Sequence of chain 1.X:
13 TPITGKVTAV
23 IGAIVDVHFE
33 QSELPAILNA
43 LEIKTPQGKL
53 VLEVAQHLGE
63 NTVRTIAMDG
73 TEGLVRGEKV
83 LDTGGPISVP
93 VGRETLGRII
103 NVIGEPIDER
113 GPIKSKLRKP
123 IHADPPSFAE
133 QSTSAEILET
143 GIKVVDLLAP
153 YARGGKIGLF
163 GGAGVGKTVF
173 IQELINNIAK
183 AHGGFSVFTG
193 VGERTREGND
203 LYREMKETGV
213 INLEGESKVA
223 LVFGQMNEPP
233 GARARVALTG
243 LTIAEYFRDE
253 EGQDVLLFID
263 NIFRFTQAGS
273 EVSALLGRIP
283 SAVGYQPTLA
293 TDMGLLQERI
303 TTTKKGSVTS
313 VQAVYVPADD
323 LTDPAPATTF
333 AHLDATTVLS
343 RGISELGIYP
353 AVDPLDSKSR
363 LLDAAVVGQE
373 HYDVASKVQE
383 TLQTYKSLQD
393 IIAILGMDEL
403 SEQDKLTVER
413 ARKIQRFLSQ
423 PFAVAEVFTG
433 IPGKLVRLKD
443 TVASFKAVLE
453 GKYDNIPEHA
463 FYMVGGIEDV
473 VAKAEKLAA

Sequence of chain 1.T:
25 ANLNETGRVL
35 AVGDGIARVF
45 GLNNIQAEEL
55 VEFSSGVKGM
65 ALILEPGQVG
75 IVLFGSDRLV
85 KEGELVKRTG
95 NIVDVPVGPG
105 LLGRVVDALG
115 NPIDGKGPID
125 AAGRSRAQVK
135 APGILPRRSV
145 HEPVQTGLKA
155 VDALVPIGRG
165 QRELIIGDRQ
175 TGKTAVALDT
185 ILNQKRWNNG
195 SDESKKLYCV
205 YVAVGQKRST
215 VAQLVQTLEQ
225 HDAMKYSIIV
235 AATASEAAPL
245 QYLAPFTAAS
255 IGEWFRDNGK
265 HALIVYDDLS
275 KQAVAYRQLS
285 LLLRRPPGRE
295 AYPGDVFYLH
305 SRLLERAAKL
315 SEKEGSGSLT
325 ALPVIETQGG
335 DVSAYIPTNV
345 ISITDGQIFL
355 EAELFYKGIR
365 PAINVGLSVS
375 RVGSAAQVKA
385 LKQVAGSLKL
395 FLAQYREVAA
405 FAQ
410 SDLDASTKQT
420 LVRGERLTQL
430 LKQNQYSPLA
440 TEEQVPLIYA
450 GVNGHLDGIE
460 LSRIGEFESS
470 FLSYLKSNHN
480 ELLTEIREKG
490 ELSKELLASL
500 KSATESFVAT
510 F

Binding-site contacts:
Ligand atom O2A contacts residue ARG375 of chain 1.T at 3.4 Å (salt-bridge).
Ligand atom PG contacts residue MG1 of chain 1.CB at 3.5 Å.
Ligand atom PG contacts residue GLY166 of chain 1.X at 3.6 Å.
Ligand atom O3' contacts residue PHE430 of chain 1.X at 3.2 Å.
Ligand atom PB contacts residue MG1 of chain 1.CB at 3.2 Å.
Ligand atom O1A contacts residue GLY168 of chain 1.X at 3.1 Å.
Ligand atom O1B contacts residue LYS169 of chain 1.X at 2.6 Å (salt-bridge).
Ligand atom O2B contacts residue THR170 of chain 1.X at 2.7 Å (h-bond).
Ligand atom O1G contacts residue ALA165 of chain 1.X at 3.4 Å.
Ligand atom O2G contacts residue MG1 of chain 1.CB at 2.2 Å.
Ligand atom N3B contacts residue GLY166 of chain 1.X at 2.9 Å (h-bond).
Ligand atom O3G contacts residue ILE345 of chain 1.T at 3.6 Å (h-bond).
Ligand atom C8 contacts residue TYR351 of chain 1.X at 3.6 Å (hydrophobic).
Ligand atom O1G contacts residue SER346 of chain 1.T at 3.5 Å.
Ligand atom O2G contacts residue ARG196 of chain 1.X at 3.4 Å (salt-bridge).
Ligand atom O2G contacts residue GLU195 of chain 1.X at 3.5 Å (salt-bridge).
Ligand atom O1B contacts residue THR170 of chain 1.X at 3.5 Å (h-bond).
Ligand atom PG contacts residue LYS169 of chain 1.X at 3.5 Å.
Ligand atom O3A contacts residue GLY168 of chain 1.X at 3.1 Å (h-bond).
Ligand atom N1 contacts residue ALA427 of chain 1.X at 3.1 Å.
Ligand atom N7 contacts residue TYR351 of chain 1.X at 3.6 Å.
Ligand atom N6 contacts residue PHE424 of chain 1.X at 3.5 Å.
Ligand atom O3G contacts residue ARG375 of chain 1.T at 2.8 Å (salt-bridge).
Ligand atom O1A contacts residue THR170 of chain 1.X at 3.2 Å (h-bond).
Ligand atom O1B contacts residue GLY168 of chain 1.X at 3.4 Å (h-bond).
Ligand atom O1A contacts residue VAL171 of chain 1.X at 2.8 Å (h-bond).
Ligand atom O3' contacts residue ARG375 of chain 1.T at 3.3 Å.
Ligand atom O3G contacts residue ARG196 of chain 1.X at 3.2 Å (salt-bridge).
Ligand atom N3B contacts residue LYS169 of chain 1.X at 3.2 Å (salt-bridge).
Ligand atom O2B contacts residue MG1 of chain 1.CB at 2.2 Å.
Ligand atom N1 contacts residue TYR351 of chain 1.X at 3.5 Å.
Ligand atom O1G contacts residue LYS169 of chain 1.X at 2.9 Å (salt-bridge).
Ligand atom C6 contacts residue ALA427 of chain 1.X at 3.6 Å (hydrophobic).
Ligand atom O1A contacts residue LYS169 of chain 1.X at 3.6 Å (salt-bridge).
Ligand atom C5 contacts residue TYR351 of chain 1.X at 3.2 Å (hydrophobic).
Ligand atom N6 contacts residue VAL171 of chain 1.X at 3.5 Å.
Ligand atom C4 contacts residue TYR351 of chain 1.X at 3.4 Å (hydrophobic).
Ligand atom O1G contacts residue GLY166 of chain 1.X at 3.3 Å (h-bond).
Ligand atom N9 contacts residue TYR351 of chain 1.X at 3.4 Å.
Ligand atom C8 contacts residue GLY168 of chain 1.X at 3.6 Å.

A small-molecule ligand and the protein it binds are described below.
Small molecule (SMILES): Nc1ncnc2c1ncn2[C@@H]1O[C@H](CO[P](=O)(O)O[P](=O)(O)NP(=O)(O)O)[C@@H](O)[C@H]1O